A small-molecule ligand and the protein it binds are described below.
Small molecule (SMILES): CC(=O)N[C@H]1[C@H](O[C@H]2[C@H](O)[C@@H](NC(C)=O)CO[C@@H]2CO[C@@H]2O[C@@H](C)[C@@H](O)[C@@H](O)[C@@H]2O)O[C@H](CO)[C@@H](O)[C@@H]1O

Binding-site contacts:
Ligand atom O7 contacts residue GLY6 of chain 1.C at 3.8 Å.
Ligand atom C8 contacts residue PHE9 of chain 1.C at 4.0 Å (hydrophobic).
Ligand atom C2 contacts residue ASN10 of chain 1.C at 2.4 Å.
Ligand atom O5 contacts residue ASN10 of chain 1.C at 2.3 Å (h-bond).
Ligand atom C5 contacts residue ASN10 of chain 1.C at 3.6 Å.
Ligand atom C8 contacts residue GLY6 of chain 1.C at 4.1 Å.
Ligand atom C8 contacts residue LEU35 of chain 1.C at 4.3 Å (hydrophobic).
Ligand atom C8 contacts residue PHE5 of chain 1.C at 3.9 Å (hydrophobic).
Ligand atom C7 contacts residue GLY6 of chain 1.C at 4.0 Å.
Ligand atom O7 contacts residue ASN10 of chain 1.C at 4.3 Å.
Ligand atom C1 contacts residue ASN10 of chain 1.C at 1.4 Å.
Ligand atom C3 contacts residue ASN10 of chain 1.C at 3.8 Å.
Ligand atom C7 contacts residue ASN10 of chain 1.C at 3.9 Å.
Ligand atom N2 contacts residue ASN10 of chain 1.C at 3.0 Å (h-bond).
Ligand atom C4 contacts residue ASN10 of chain 1.C at 4.1 Å.

Sequence of chain 1.C:
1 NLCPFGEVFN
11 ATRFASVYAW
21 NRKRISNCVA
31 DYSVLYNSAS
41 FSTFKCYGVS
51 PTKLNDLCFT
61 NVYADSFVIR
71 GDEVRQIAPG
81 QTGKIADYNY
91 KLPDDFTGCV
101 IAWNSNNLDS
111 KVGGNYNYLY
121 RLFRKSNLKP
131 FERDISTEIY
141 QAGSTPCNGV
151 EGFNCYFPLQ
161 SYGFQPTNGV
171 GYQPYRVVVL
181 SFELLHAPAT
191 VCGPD